A protein and the small-molecule ligand that binds it are described below.
Small molecule (SMILES): CO[P](=O)(O)O[C@H]1[C@@H](O)[C@H](n2ccc(=O)[nH]c2=O)O[C@@H]1COP(=O)(O)O

Sequence of chain 1.F:
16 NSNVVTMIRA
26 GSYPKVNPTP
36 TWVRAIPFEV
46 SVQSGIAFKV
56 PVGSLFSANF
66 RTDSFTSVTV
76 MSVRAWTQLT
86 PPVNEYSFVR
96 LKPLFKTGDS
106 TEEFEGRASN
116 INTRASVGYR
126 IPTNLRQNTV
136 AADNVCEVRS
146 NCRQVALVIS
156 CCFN

Binding-site contacts:
Ligand atom O2 contacts residue ASN16 of chain 1.E at 3.3 Å (h-bond).
Ligand atom OP1 contacts residue ARG125 of chain 1.F at 2.5 Å (salt-bridge).
Ligand atom O4 contacts residue ARG125 of chain 1.F at 4.1 Å.
Ligand atom C1' contacts residue ARG125 of chain 1.F at 4.5 Å.
Ligand atom N3 contacts residue ARG125 of chain 1.F at 3.8 Å.
Ligand atom C5 contacts residue ARG125 of chain 1.F at 3.7 Å.
Ligand atom C5 contacts residue THR21 of chain 1.E at 4.0 Å.
Ligand atom C3' contacts residue ARG125 of chain 1.F at 3.4 Å.
Ligand atom OP1 contacts residue ARG131 of chain 1.F at 3.4 Å (salt-bridge).
Ligand atom C6 contacts residue ARG125 of chain 1.F at 3.7 Å.
Ligand atom OP2 contacts residue ILE23 of chain 1.E at 4.2 Å.
Ligand atom O3' contacts residue ARG125 of chain 1.F at 3.9 Å.
Ligand atom C5' contacts residue ARG125 of chain 1.F at 4.4 Å.
Ligand atom C2' contacts residue ARG125 of chain 1.F at 3.8 Å.
Ligand atom O5' contacts residue ARG125 of chain 1.F at 3.1 Å (salt-bridge).
Ligand atom N3 contacts residue SER17 of chain 1.E at 4.4 Å.
Ligand atom O2 contacts residue ARG125 of chain 1.F at 4.3 Å.
Ligand atom P contacts residue ARG125 of chain 1.F at 3.5 Å.
Ligand atom C4 contacts residue ARG125 of chain 1.F at 3.8 Å.
Ligand atom C5' contacts residue MET76 of chain 1.F at 4.4 Å (hydrophobic).
Ligand atom P contacts residue ILE23 of chain 1.E at 4.0 Å.
Ligand atom O5' contacts residue ARG131 of chain 1.F at 2.8 Å (salt-bridge).
Ligand atom OP2 contacts residue ARG131 of chain 1.F at 3.8 Å.
Ligand atom P contacts residue ARG131 of chain 1.F at 3.5 Å.
Ligand atom O4 contacts residue THR21 of chain 1.E at 3.6 Å.
Ligand atom OP3 contacts residue ILE23 of chain 1.E at 3.6 Å.
Ligand atom C4 contacts residue SER17 of chain 1.E at 4.4 Å.
Ligand atom N1 contacts residue ARG125 of chain 1.F at 4.0 Å.
Ligand atom C5' contacts residue ARG131 of chain 1.F at 3.3 Å.
Ligand atom OP3 contacts residue SER77 of chain 1.F at 4.1 Å.
Ligand atom C2 contacts residue ARG125 of chain 1.F at 4.0 Å.
Ligand atom O4 contacts residue SER17 of chain 1.E at 3.7 Å.
Ligand atom N3 contacts residue ASN16 of chain 1.E at 4.2 Å.
Ligand atom OP1 contacts residue ILE23 of chain 1.E at 3.7 Å.
Ligand atom C2 contacts residue ASN16 of chain 1.E at 4.1 Å.
Ligand atom OP3 contacts residue ARG125 of chain 1.F at 3.2 Å.
Ligand atom OP2 contacts residue SER77 of chain 1.F at 3.9 Å.
Ligand atom C4 contacts residue THR21 of chain 1.E at 4.2 Å.

Sequence of chain 1.E:
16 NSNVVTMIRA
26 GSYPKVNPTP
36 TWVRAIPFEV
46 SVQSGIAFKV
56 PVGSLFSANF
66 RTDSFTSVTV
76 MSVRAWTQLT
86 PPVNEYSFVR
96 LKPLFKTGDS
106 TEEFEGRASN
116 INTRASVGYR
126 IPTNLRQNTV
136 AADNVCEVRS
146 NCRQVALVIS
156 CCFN